This small molecule binds to this protein.
Small molecule (SMILES): CC(=O)N[C@H]1[C@H](O[C@H]2[C@H](O)[C@@H](NC(C)=O)CO[C@@H]2CO[C@@H]2O[C@@H](C)[C@@H](O)[C@@H](O)[C@@H]2O)O[C@H](CO)[C@@H](O[C@@H]2O[C@H](CO)[C@@H](O)[C@H](O[C@H]3O[C@H](CO)[C@@H](O)[C@H](O)[C@@H]3O)[C@@H]2O)[C@@H]1O

Sequence of chain 10.E:
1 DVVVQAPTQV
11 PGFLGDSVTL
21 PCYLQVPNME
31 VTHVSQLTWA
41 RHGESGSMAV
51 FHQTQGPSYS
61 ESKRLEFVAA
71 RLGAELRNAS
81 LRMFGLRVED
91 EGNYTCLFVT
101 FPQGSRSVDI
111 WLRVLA

Binding-site contacts:
Ligand atom O5 contacts residue ASN93 of chain 10.E at 2.3 Å (h-bond).
Ligand atom C3 contacts residue ASN93 of chain 10.E at 3.1 Å.
Ligand atom C7 contacts residue ASN93 of chain 10.E at 3.5 Å.
Ligand atom C6 contacts residue HIS42 of chain 10.E at 4.3 Å.
Ligand atom C3 contacts residue TRP111 of chain 10.E at 3.7 Å (hydrophobic).
Ligand atom C5 contacts residue TRP111 of chain 10.E at 3.7 Å (hydrophobic).
Ligand atom C5 contacts residue ASN93 of chain 10.E at 4.0 Å.
Ligand atom O7 contacts residue TRP111 of chain 10.E at 3.6 Å.
Ligand atom C8 contacts residue TRP111 of chain 10.E at 3.3 Å (hydrophobic).
Ligand atom C6 contacts residue ASN93 of chain 10.E at 3.1 Å.
Ligand atom O3 contacts residue ASN93 of chain 10.E at 4.0 Å.
Ligand atom O5 contacts residue ASN93 of chain 10.E at 4.1 Å.
Ligand atom C1 contacts residue TRP111 of chain 10.E at 3.9 Å (hydrophobic).
Ligand atom O4 contacts residue TRP111 of chain 10.E at 3.4 Å.
Ligand atom C2 contacts residue ASN93 of chain 10.E at 1.8 Å.
Ligand atom C2 contacts residue TRP111 of chain 10.E at 4.1 Å (hydrophobic).
Ligand atom C1 contacts residue ASN93 of chain 10.E at 1.4 Å.
Ligand atom C4 contacts residue TRP111 of chain 10.E at 4.0 Å (hydrophobic).
Ligand atom O7 contacts residue ASN93 of chain 10.E at 3.9 Å.
Ligand atom N2 contacts residue GLY92 of chain 10.E at 4.2 Å.
Ligand atom O5 contacts residue TRP111 of chain 10.E at 4.3 Å.
Ligand atom C8 contacts residue GLU91 of chain 10.E at 3.8 Å.
Ligand atom C8 contacts residue GLY92 of chain 10.E at 3.6 Å.
Ligand atom C7 contacts residue GLY92 of chain 10.E at 4.2 Å.
Ligand atom N2 contacts residue TRP111 of chain 10.E at 3.5 Å.
Ligand atom C4 contacts residue ASN93 of chain 10.E at 3.6 Å.
Ligand atom C7 contacts residue TRP111 of chain 10.E at 3.8 Å (hydrophobic).
Ligand atom C5 contacts residue ASN93 of chain 10.E at 3.5 Å.
Ligand atom O3 contacts residue TRP111 of chain 10.E at 4.3 Å.
Ligand atom N2 contacts residue ASN93 of chain 10.E at 2.5 Å (h-bond).